Binding-site contacts:
Ligand atom C1' contacts residue TYR65 of chain 1.D at 3.2 Å (hydrophobic).
Ligand atom N2 contacts residue ARG128 of chain 1.D at 3.4 Å (salt-bridge).
Ligand atom N1 contacts residue ASP225 of chain 1.D at 2.6 Å (salt-bridge).
Ligand atom N2 contacts residue GLN135 of chain 1.D at 2.6 Å (h-bond).
Ligand atom O3' contacts residue SER75 of chain 1.D at 3.4 Å (h-bond).
Ligand atom O6 contacts residue ARG274 of chain 1.D at 3.0 Å (salt-bridge).
Ligand atom C5 contacts residue TYR293 of chain 1.D at 3.5 Å (hydrophobic).
Ligand atom OP1 contacts residue ILE73 of chain 1.D at 3.2 Å.
Ligand atom C8 contacts residue TYR65 of chain 1.D at 3.3 Å (hydrophobic).
Ligand atom N7 contacts residue THR62 of chain 1.D at 3.5 Å.
Ligand atom C5 contacts residue ARG274 of chain 1.D at 3.5 Å.
Ligand atom N1 contacts residue ARG274 of chain 1.D at 3.5 Å (salt-bridge).
Ligand atom N2 contacts residue ASP225 of chain 1.D at 2.8 Å (salt-bridge).
Ligand atom OP2 contacts residue ARG274 of chain 1.D at 3.3 Å (salt-bridge).
Ligand atom C2 contacts residue TYR130 of chain 1.D at 3.4 Å (hydrophobic).
Ligand atom N2 contacts residue TYR130 of chain 1.D at 3.4 Å.
Ligand atom C6 contacts residue ARG274 of chain 1.D at 3.5 Å.
Ligand atom OP2 contacts residue SER75 of chain 1.D at 2.8 Å (h-bond).
Ligand atom OP1 contacts residue TYR65 of chain 1.D at 3.0 Å (h-bond).
Ligand atom N1 contacts residue TYR130 of chain 1.D at 3.5 Å.
Ligand atom O3' contacts residue ILE73 of chain 1.D at 2.9 Å.
Ligand atom N2 contacts residue ASP223 of chain 1.D at 3.4 Å (salt-bridge).
Ligand atom O4' contacts residue TYR103 of chain 1.D at 3.4 Å.
Ligand atom OP1 contacts residue SER75 of chain 1.D at 3.5 Å (h-bond).
Ligand atom C8 contacts residue ARG274 of chain 1.D at 3.5 Å.
Ligand atom O6 contacts residue ASP225 of chain 1.D at 3.1 Å (salt-bridge).
Ligand atom C6 contacts residue ASP225 of chain 1.D at 3.3 Å.
Ligand atom N7 contacts residue ARG274 of chain 1.D at 3.5 Å (salt-bridge).
Ligand atom C2 contacts residue GLN135 of chain 1.D at 3.4 Å.
Ligand atom N3 contacts residue GLN135 of chain 1.D at 2.9 Å (h-bond).
Ligand atom C4 contacts residue ARG274 of chain 1.D at 3.5 Å.
Ligand atom P contacts residue SER75 of chain 1.D at 3.3 Å.
Ligand atom C8 contacts residue TYR103 of chain 1.D at 3.5 Å (hydrophobic).
Ligand atom C2 contacts residue ASP225 of chain 1.D at 3.3 Å.
Ligand atom N1 contacts residue ASP223 of chain 1.D at 2.8 Å (salt-bridge).
Ligand atom N1 contacts residue ARG128 of chain 1.D at 3.5 Å (salt-bridge).
Ligand atom N7 contacts residue LYS77 of chain 1.D at 3.5 Å (salt-bridge).
Ligand atom O6 contacts residue LYS77 of chain 1.D at 2.8 Å (salt-bridge).
Ligand atom C2 contacts residue ASP223 of chain 1.D at 3.5 Å.
Ligand atom O6 contacts residue SER275 of chain 1.D at 3.2 Å.

Sequence of chain 1.D:
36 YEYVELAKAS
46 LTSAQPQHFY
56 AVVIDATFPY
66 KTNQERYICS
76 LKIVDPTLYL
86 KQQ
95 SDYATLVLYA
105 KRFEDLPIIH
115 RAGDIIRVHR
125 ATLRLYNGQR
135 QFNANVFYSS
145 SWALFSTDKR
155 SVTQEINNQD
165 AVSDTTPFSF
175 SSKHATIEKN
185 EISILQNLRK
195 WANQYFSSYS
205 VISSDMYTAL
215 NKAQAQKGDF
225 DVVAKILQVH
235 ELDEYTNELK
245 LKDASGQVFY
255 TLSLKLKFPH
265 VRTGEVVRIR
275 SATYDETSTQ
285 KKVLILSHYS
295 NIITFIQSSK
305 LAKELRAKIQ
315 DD

The protein below binds the small molecule below.
Small molecule (SMILES): Nc1nc(=O)c2ncn([C@H]3C[C@H](O[P](=O)(O)OC[C@H]4O[C@@H](n5cnc6c(=O)nc(N)[nH]c65)C[C@@H]4O)[C@@H](CO[P](=O)(O)O[C@H]4C[C@H](n5cnc6c(=O)nc(N)[nH]c65)O[C@@H]4CO[P](=O)(O)O[C@H]4C[C@H](n5cnc6c(=O)nc(N)[nH]c65)O[C@@H]4CO)O3)c2[nH]1